Binding-site contacts:
Ligand atom C3 contacts residue LEU180 of chain 2.A at 4.5 Å (hydrophobic).
Ligand atom C1 contacts residue ASP233 of chain 2.A at 3.3 Å.
Ligand atom C4 contacts residue ALA346 of chain 2.A at 3.8 Å (hydrophobic).
Ligand atom C2 contacts residue ASP233 of chain 2.A at 3.3 Å.
Ligand atom C3 contacts residue ARG340 of chain 2.A at 4.0 Å.
Ligand atom O1 contacts residue PHE253 of chain 2.A at 4.3 Å.
Ligand atom O3 contacts residue ILE176 of chain 2.A at 3.8 Å.
Ligand atom O3 contacts residue ARG340 of chain 2.A at 2.8 Å (salt-bridge).
Ligand atom C3 contacts residue PHE253 of chain 2.A at 3.9 Å (hydrophobic).
Ligand atom O1 contacts residue HIS235 of chain 2.A at 3.8 Å.
Ligand atom O2 contacts residue ARG341 of chain 2.A at 3.5 Å (salt-bridge).
Ligand atom CS contacts residue TRP74 of chain 2.A at 3.6 Å (hydrophobic).
Ligand atom CS contacts residue ILE176 of chain 2.A at 3.9 Å (hydrophobic).
Ligand atom C3 contacts residue ILE176 of chain 2.A at 3.8 Å (hydrophobic).
Ligand atom C4 contacts residue ARG340 of chain 2.A at 4.3 Å.
Ligand atom C5 contacts residue ILE176 of chain 2.A at 4.4 Å (hydrophobic).
Ligand atom C2 contacts residue PHE253 of chain 2.A at 3.6 Å (hydrophobic).
Ligand atom C2 contacts residue ARG340 of chain 2.A at 4.3 Å.
Ligand atom O1 contacts residue ASP233 of chain 2.A at 2.4 Å (salt-bridge).
Ligand atom C1 contacts residue PHE253 of chain 2.A at 3.8 Å (hydrophobic).
Ligand atom O3 contacts residue LEU180 of chain 2.A at 3.8 Å.
Ligand atom O1 contacts residue ARG341 of chain 2.A at 4.5 Å.
Ligand atom O2 contacts residue ARG340 of chain 2.A at 3.1 Å (salt-bridge).
Ligand atom CS contacts residue LEU345 of chain 2.A at 4.4 Å (hydrophobic).
Ligand atom CS contacts residue LEU180 of chain 2.A at 4.3 Å (hydrophobic).
Ligand atom C5 contacts residue ALA346 of chain 2.A at 3.8 Å (hydrophobic).
Ligand atom C5 contacts residue LEU180 of chain 2.A at 3.9 Å (hydrophobic).
Ligand atom O2 contacts residue ASP233 of chain 2.A at 2.6 Å (salt-bridge).
Ligand atom S contacts residue ILE176 of chain 2.A at 4.0 Å.

Sequence of chain 2.A:
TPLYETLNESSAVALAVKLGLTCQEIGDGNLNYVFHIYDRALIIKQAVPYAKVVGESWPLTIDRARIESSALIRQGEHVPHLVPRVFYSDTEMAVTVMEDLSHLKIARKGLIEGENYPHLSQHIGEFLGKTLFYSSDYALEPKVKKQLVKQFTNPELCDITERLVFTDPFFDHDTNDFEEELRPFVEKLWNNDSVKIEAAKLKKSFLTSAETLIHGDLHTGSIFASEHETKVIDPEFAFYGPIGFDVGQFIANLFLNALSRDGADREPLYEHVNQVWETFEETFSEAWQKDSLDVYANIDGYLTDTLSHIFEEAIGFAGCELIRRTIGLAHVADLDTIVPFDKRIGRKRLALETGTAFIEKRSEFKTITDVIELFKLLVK

A small-molecule ligand and the protein it binds are described below.
Small molecule (SMILES): CSC[C@H]1O[C@H](O)[C@H](O)[C@@H]1O